A small-molecule ligand and the protein it binds are described below.
Small molecule (SMILES): Nc1ccn([C@@H]2O[C@H](CO[P](=O)(O)O[C@H]3[C@@H](O)[C@H](n4cnc5c4NC=NC5N)O[C@@H]3CO[P](=O)(O)O[C@H]3[C@@H](O)[C@H](n4ccc(=O)[nH]c4=O)O[C@@H]3CO[P](=O)(O)O[C@H]3[C@@H](O)[C@H](n4cnc5c4NC=NC5N)O[C@@H]3CO[P](=O)(O)O[C@H]3[C@@H](O)[C@H](n4cnc5c(=O)[nH]c(N)nc54)O[C@@H]3CO[P](=O)(O)O[C@H]3[C@@H](O)[C@H](n4cnc5c(=O)[nH]c(N)nc54)O[C@@H]3CO[P](=O)(O)O[P](=O)(O)OP(=O)(O)O)[C@@H](O[P](=O)(O)OC[C@H]3O[C@@H](n4ccc(=O)[nH]c4=O)[C@H](O)[C@@H]3O[P](=O)(O)OC[C@H]3O[C@@H](n4cnc5c(=O)[nH]c(N)nc54)[C@H](O)[C@@H]3O[P](=O)(O)OC[C@@H]3CC[C@H](n4ccc(N)nc4=O)O3)[C@H]2O)c(=O)n1

Sequence of chain 1.B:
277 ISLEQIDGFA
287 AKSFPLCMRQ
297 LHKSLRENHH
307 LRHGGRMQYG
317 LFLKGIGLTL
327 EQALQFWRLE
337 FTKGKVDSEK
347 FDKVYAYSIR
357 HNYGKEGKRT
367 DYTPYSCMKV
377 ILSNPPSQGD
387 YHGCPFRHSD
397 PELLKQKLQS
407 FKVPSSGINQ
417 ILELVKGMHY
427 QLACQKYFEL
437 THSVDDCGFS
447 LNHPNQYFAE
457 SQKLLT

Binding-site contacts:
Ligand atom O2 contacts residue ARG746 of chain 1.A at 3.1 Å (salt-bridge).
Ligand atom C1' contacts residue HIS309 of chain 1.B at 3.2 Å.
Ligand atom P contacts residue THR805 of chain 1.A at 3.3 Å.
Ligand atom N3 contacts residue HIS309 of chain 1.B at 3.3 Å.
Ligand atom OP1 contacts residue ARG746 of chain 1.A at 3.2 Å.
Ligand atom O1B contacts residue ARG312 of chain 1.B at 2.7 Å (salt-bridge).
Ligand atom OP2 contacts residue THR805 of chain 1.A at 2.6 Å (h-bond).
Ligand atom O2A contacts residue ARG308 of chain 1.B at 2.8 Å (salt-bridge).
Ligand atom OP1 contacts residue ALA803 of chain 1.A at 2.9 Å.
Ligand atom O5' contacts residue VAL745 of chain 1.A at 3.1 Å (h-bond).
Ligand atom O3G contacts residue HIS306 of chain 1.B at 2.6 Å (h-bond).
Ligand atom O4' contacts residue ARG746 of chain 1.A at 2.8 Å (salt-bridge).
Ligand atom O2B contacts residue ARG312 of chain 1.B at 2.9 Å (salt-bridge).
Ligand atom C4 contacts residue DGT1 of chain 1.E at 3.2 Å.
Ligand atom OP1 contacts residue LYS740 of chain 1.A at 3.1 Å (salt-bridge).
Ligand atom PB contacts residue MG1 of chain 1.H at 3.2 Å.
Ligand atom N4 contacts residue DGT1 of chain 1.E at 3.3 Å (h-bond).
Ligand atom O1G contacts residue MG1 of chain 1.H at 2.1 Å.
Ligand atom O2' contacts residue GLY741 of chain 1.A at 3.1 Å.
Ligand atom O4' contacts residue HIS309 of chain 1.B at 3.2 Å.
Ligand atom O2' contacts residue LYS718 of chain 1.A at 2.9 Å (salt-bridge).
Ligand atom O2' contacts residue ASP667 of chain 1.A at 2.3 Å (salt-bridge).
Ligand atom OP1 contacts residue ARG747 of chain 1.A at 2.9 Å (salt-bridge).
Ligand atom C2' contacts residue DGT1 of chain 1.E at 3.2 Å.
Ligand atom OP1 contacts residue THR805 of chain 1.A at 3.0 Å (h-bond).
Ligand atom PA contacts residue MG1 of chain 1.H at 3.3 Å.
Ligand atom OP2 contacts residue LYS740 of chain 1.A at 3.3 Å (salt-bridge).
Ligand atom O4' contacts residue ASP667 of chain 1.A at 2.8 Å (salt-bridge).
Ligand atom OP1 contacts residue LYS806 of chain 1.A at 2.9 Å (salt-bridge).
Ligand atom O4' contacts residue ARG746 of chain 1.A at 3.1 Å (salt-bridge).
Ligand atom N9 contacts residue HIS309 of chain 1.B at 3.3 Å.
Ligand atom O1A contacts residue MG1 of chain 1.H at 2.1 Å.
Ligand atom C1' contacts residue ARG746 of chain 1.A at 3.3 Å.
Ligand atom C4' contacts residue ASP667 of chain 1.A at 3.2 Å.
Ligand atom N3 contacts residue LYS718 of chain 1.A at 3.0 Å (salt-bridge).
Ligand atom C3' contacts residue DGT1 of chain 1.E at 3.1 Å.
Ligand atom OP1 contacts residue TYR811 of chain 1.A at 3.0 Å (h-bond).
Ligand atom O1B contacts residue HIS309 of chain 1.B at 3.2 Å (h-bond).
Ligand atom O2B contacts residue MG1 of chain 1.H at 2.1 Å.
Ligand atom PG contacts residue MG1 of chain 1.H at 3.3 Å.

Sequence of chain 1.A:
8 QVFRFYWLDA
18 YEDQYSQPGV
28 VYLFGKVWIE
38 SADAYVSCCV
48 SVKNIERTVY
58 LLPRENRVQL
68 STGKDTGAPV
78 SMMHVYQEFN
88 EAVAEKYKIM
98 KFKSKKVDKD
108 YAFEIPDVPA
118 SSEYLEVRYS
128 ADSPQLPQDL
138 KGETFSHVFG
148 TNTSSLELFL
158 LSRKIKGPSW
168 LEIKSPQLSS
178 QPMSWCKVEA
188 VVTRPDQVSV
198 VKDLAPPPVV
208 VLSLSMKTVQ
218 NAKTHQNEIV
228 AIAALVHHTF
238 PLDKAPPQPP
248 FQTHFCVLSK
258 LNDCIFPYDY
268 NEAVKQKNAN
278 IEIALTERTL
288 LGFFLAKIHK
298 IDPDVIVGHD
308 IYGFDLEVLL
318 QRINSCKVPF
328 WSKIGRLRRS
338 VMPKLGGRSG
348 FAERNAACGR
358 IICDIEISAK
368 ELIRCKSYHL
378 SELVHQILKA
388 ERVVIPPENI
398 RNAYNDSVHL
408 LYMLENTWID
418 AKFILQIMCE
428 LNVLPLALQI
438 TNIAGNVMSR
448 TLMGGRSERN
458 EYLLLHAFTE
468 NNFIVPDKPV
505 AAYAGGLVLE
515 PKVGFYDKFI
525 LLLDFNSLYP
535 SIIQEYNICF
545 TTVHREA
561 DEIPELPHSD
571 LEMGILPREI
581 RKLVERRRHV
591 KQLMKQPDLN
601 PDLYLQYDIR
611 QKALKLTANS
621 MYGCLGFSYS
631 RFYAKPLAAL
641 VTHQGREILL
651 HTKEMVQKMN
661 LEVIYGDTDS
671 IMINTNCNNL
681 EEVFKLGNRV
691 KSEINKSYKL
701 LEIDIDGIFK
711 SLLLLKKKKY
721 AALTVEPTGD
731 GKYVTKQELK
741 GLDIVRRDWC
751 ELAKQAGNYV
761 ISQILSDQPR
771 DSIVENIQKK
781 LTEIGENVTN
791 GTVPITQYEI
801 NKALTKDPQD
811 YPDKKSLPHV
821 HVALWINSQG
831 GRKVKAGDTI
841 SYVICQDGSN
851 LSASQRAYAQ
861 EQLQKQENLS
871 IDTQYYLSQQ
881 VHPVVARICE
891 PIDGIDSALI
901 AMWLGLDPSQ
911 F